This protein binds this small molecule.
Small molecule (SMILES): CCCCO[C@]1(C(=O)O)C[C@H](O)[C@@H](NC(C)=O)[C@H]([C@H](O)[C@H](O)CO)O1

Sequence of chain 58.A:
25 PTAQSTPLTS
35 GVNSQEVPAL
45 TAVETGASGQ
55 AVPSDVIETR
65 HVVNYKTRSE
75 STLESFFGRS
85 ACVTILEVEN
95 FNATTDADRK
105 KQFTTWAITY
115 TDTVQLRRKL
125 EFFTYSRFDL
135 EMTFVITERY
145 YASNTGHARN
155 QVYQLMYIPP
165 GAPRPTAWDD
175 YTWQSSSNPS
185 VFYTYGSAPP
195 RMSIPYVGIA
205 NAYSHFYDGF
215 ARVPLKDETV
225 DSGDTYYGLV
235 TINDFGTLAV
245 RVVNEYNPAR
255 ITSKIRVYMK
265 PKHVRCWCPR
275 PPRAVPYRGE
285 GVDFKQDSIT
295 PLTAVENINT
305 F

Binding-site contacts:
Ligand atom N5 contacts residue TYR250 of chain 57.A at 3.9 Å.
Ligand atom C11 contacts residue ARG143 of chain 58.A at 3.9 Å.
Ligand atom O1A contacts residue ALA146 of chain 58.A at 3.2 Å.
Ligand atom C8 contacts residue ALA146 of chain 58.A at 4.4 Å (hydrophobic).
Ligand atom O1A contacts residue ASN148 of chain 58.A at 4.5 Å.
Ligand atom O4 contacts residue ASN251 of chain 57.A at 4.3 Å.
Ligand atom C1 contacts residue PRO252 of chain 57.A at 4.1 Å (hydrophobic).
Ligand atom O9 contacts residue TYR145 of chain 58.A at 4.3 Å.
Ligand atom C1 contacts residue SER147 of chain 58.A at 3.6 Å.
Ligand atom O4 contacts residue TYR250 of chain 57.A at 3.0 Å.
Ligand atom C3 contacts residue PRO252 of chain 57.A at 4.3 Å (hydrophobic).
Ligand atom C1 contacts residue ALA146 of chain 58.A at 4.0 Å (hydrophobic).
Ligand atom C9 contacts residue TYR145 of chain 58.A at 4.2 Å (hydrophobic).
Ligand atom C4 contacts residue PRO252 of chain 57.A at 4.3 Å (hydrophobic).
Ligand atom C4 contacts residue TYR145 of chain 58.A at 3.6 Å (hydrophobic).
Ligand atom O1B contacts residue PRO252 of chain 57.A at 3.4 Å.
Ligand atom O1B contacts residue SER147 of chain 58.A at 2.6 Å (h-bond).
Ligand atom O4 contacts residue PRO252 of chain 57.A at 4.0 Å.
Ligand atom C10 contacts residue TYR145 of chain 58.A at 3.6 Å (hydrophobic).
Ligand atom C6 contacts residue TYR145 of chain 58.A at 3.4 Å (hydrophobic).
Ligand atom C11 contacts residue TYR145 of chain 58.A at 3.8 Å (hydrophobic).
Ligand atom C10 contacts residue TYR250 of chain 57.A at 2.9 Å (hydrophobic).
Ligand atom C11 contacts residue TYR250 of chain 57.A at 3.1 Å (hydrophobic).
Ligand atom O1A contacts residue SER147 of chain 58.A at 3.1 Å (h-bond).
Ligand atom O8 contacts residue ALA146 of chain 58.A at 3.4 Å.
Ligand atom C7 contacts residue TYR145 of chain 58.A at 3.9 Å (hydrophobic).
Ligand atom O1B contacts residue ALA146 of chain 58.A at 4.3 Å.
Ligand atom O4 contacts residue TYR145 of chain 58.A at 4.1 Å.
Ligand atom C5 contacts residue TYR145 of chain 58.A at 3.4 Å (hydrophobic).
Ligand atom C6 contacts residue ALA146 of chain 58.A at 4.3 Å (hydrophobic).
Ligand atom N5 contacts residue TYR145 of chain 58.A at 2.6 Å (h-bond).
Ligand atom O10 contacts residue TYR250 of chain 57.A at 2.3 Å (h-bond).
Ligand atom C4 contacts residue TYR250 of chain 57.A at 4.3 Å (hydrophobic).
Ligand atom O10 contacts residue ASN96 of chain 57.A at 4.3 Å.

Sequence of chain 57.A:
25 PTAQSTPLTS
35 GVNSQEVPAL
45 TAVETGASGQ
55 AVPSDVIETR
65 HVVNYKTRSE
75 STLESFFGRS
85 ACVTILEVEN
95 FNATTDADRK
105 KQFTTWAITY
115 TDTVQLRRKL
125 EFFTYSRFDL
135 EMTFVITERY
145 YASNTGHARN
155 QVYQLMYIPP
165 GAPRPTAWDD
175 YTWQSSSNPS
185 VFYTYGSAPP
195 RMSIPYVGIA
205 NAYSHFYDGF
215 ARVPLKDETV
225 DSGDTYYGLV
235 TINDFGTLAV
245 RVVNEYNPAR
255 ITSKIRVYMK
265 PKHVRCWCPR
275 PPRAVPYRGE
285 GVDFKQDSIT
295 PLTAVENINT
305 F